A small-molecule ligand and the protein it binds are described below.
Small molecule (SMILES): O=C(NO)[C@@H](O)[C@H](O)[C@@H](O)C(=O)[O-]

Binding-site contacts:
Ligand atom O1B contacts residue HIS47 of chain 2.B at 2.8 Å (h-bond).
Ligand atom O1A contacts residue LLH1 of chain 2.R at 0.3 Å (h-bond).
Ligand atom N6 contacts residue GLU352 of chain 2.B at 3.0 Å (salt-bridge).
Ligand atom C5 contacts residue LLH1 of chain 2.R at 0.5 Å.
Ligand atom OH6 contacts residue ARG303 of chain 2.B at 3.0 Å (salt-bridge).
Ligand atom OH4 contacts residue HIS194 of chain 2.B at 3.4 Å (h-bond).
Ligand atom O1B contacts residue LLH1 of chain 2.R at 0.1 Å (h-bond).
Ligand atom OH6 contacts residue LYS192 of chain 2.B at 2.8 Å (salt-bridge).
Ligand atom OH5 contacts residue ASP229 of chain 2.B at 2.8 Å (salt-bridge).
Ligand atom OH5 contacts residue MG1 of chain 2.O at 2.0 Å.
Ligand atom OH6 contacts residue GLU255 of chain 2.B at 3.2 Å (salt-bridge).
Ligand atom OH2 contacts residue LLH1 of chain 2.R at 0.4 Å (h-bond).
Ligand atom OH6 contacts residue ASP229 of chain 2.B at 3.2 Å (salt-bridge).
Ligand atom OH5 contacts residue LLH1 of chain 2.R at 0.2 Å (h-bond).
Ligand atom C1 contacts residue LLH1 of chain 2.R at 0.1 Å.
Ligand atom N6 contacts residue MG1 of chain 2.O at 3.1 Å.
Ligand atom C5 contacts residue HIS194 of chain 2.B at 3.5 Å.
Ligand atom OH6 contacts residue LLH1 of chain 2.R at 0.6 Å (h-bond).
Ligand atom OH2 contacts residue HIS194 of chain 2.B at 3.2 Å.
Ligand atom N6 contacts residue HIS194 of chain 2.B at 3.5 Å (h-bond).
Ligand atom O1A contacts residue HIS47 of chain 2.B at 3.0 Å (h-bond).
Ligand atom C3 contacts residue LLH1 of chain 2.R at 0.4 Å.
Ligand atom C4 contacts residue HIS332 of chain 2.B at 3.4 Å.
Ligand atom OH5 contacts residue GLU281 of chain 2.B at 3.0 Å (salt-bridge).
Ligand atom OH6 contacts residue GLU281 of chain 2.B at 3.3 Å (salt-bridge).
Ligand atom OH4 contacts residue LLH1 of chain 2.R at 0.8 Å.
Ligand atom OH2 contacts residue HIS232 of chain 2.B at 3.1 Å (h-bond).
Ligand atom OH3 contacts residue LLH1 of chain 2.R at 1.1 Å (h-bond).
Ligand atom OH6 contacts residue GLU352 of chain 2.B at 2.9 Å (salt-bridge).
Ligand atom N6 contacts residue HIS332 of chain 2.B at 3.2 Å.
Ligand atom OH5 contacts residue HIS194 of chain 2.B at 3.5 Å (h-bond).
Ligand atom OH6 contacts residue MG1 of chain 2.O at 2.5 Å.
Ligand atom N6 contacts residue LLH1 of chain 2.R at 0.7 Å (h-bond).
Ligand atom C5 contacts residue HIS332 of chain 2.B at 3.5 Å.
Ligand atom C2 contacts residue LLH1 of chain 2.R at 0.3 Å.
Ligand atom C5 contacts residue GLU281 of chain 2.B at 3.4 Å.
Ligand atom C4 contacts residue LLH1 of chain 2.R at 1.0 Å.
Ligand atom C1 contacts residue HIS47 of chain 2.B at 3.3 Å.
Ligand atom O1A contacts residue HIS232 of chain 2.B at 2.7 Å (h-bond).
Ligand atom C5 contacts residue MG1 of chain 2.O at 3.0 Å.

Sequence of chain 2.B:
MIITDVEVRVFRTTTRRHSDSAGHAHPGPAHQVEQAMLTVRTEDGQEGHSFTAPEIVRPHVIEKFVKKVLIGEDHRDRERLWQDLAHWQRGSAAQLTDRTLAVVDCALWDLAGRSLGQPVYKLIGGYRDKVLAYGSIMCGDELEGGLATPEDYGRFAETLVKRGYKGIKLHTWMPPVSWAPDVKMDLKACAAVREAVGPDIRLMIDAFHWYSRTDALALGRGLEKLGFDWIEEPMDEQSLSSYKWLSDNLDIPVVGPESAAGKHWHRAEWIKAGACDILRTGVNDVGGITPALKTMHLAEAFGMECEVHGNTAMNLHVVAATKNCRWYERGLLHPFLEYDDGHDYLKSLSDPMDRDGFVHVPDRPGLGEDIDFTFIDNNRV